Sequence of chain 1.A:
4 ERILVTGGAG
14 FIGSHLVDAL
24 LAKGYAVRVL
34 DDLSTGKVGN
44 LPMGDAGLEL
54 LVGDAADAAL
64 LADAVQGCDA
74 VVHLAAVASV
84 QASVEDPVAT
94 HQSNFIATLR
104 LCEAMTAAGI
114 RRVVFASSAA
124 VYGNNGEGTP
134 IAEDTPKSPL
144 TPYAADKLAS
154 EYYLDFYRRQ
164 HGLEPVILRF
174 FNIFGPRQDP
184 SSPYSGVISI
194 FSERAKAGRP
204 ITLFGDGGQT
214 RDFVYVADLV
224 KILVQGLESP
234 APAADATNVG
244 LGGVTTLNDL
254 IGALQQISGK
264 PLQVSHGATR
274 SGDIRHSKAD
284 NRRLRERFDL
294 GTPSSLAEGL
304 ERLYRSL

The protein below binds the small molecule below.
Small molecule (SMILES): CC(=O)N[C@H]1[C@@H](O[P](=O)(O)O[P](=O)(O)OC[C@H]2O[C@@H](n3ccc(=O)[nH]c3=O)[C@H](O)[C@@H]2O)O[C@H](CO)[C@@H](O)[C@@H]1O

Binding-site contacts:
Ligand atom C2 contacts residue VAL190 of chain 1.A at 3.9 Å (hydrophobic).
Ligand atom C4 contacts residue THR205 of chain 1.A at 3.6 Å.
Ligand atom C1B contacts residue LEU250 of chain 1.A at 3.7 Å (hydrophobic).
Ligand atom O2 contacts residue PHE207 of chain 1.A at 2.9 Å (h-bond).
Ligand atom O1A contacts residue GLY189 of chain 1.A at 3.4 Å.
Ligand atom C5 contacts residue VAL190 of chain 1.A at 3.7 Å (hydrophobic).
Ligand atom PB contacts residue ASN175 of chain 1.A at 3.7 Å.
Ligand atom C4 contacts residue PHE194 of chain 1.A at 3.8 Å (hydrophobic).
Ligand atom O3B contacts residue GLN212 of chain 1.A at 3.1 Å (h-bond).
Ligand atom O2B contacts residue ASN175 of chain 1.A at 3.0 Å (h-bond).
Ligand atom O3B contacts residue ASP276 of chain 1.A at 2.9 Å (salt-bridge).
Ligand atom N1 contacts residue VAL190 of chain 1.A at 3.6 Å.
Ligand atom C2 contacts residue THR205 of chain 1.A at 3.6 Å.
Ligand atom O4B contacts residue VAL190 of chain 1.A at 3.5 Å.
Ligand atom O2 contacts residue LEU250 of chain 1.A at 3.9 Å.
Ligand atom C2 contacts residue PHE207 of chain 1.A at 3.3 Å (hydrophobic).
Ligand atom C4B contacts residue LEU250 of chain 1.A at 3.9 Å (hydrophobic).
Ligand atom N3 contacts residue PHE207 of chain 1.A at 3.4 Å.
Ligand atom N1 contacts residue PHE207 of chain 1.A at 3.8 Å.
Ligand atom C6 contacts residue ARG273 of chain 1.A at 3.7 Å.
Ligand atom C5B contacts residue VAL190 of chain 1.A at 3.9 Å (hydrophobic).
Ligand atom O4 contacts residue PHE194 of chain 1.A at 3.7 Å.
Ligand atom C4 contacts residue PHE207 of chain 1.A at 3.7 Å (hydrophobic).
Ligand atom N3 contacts residue THR205 of chain 1.A at 2.7 Å (h-bond).
Ligand atom O1A contacts residue VAL190 of chain 1.A at 2.8 Å (h-bond).
Ligand atom C6 contacts residue VAL190 of chain 1.A at 3.5 Å (hydrophobic).
Ligand atom C3B contacts residue ASP276 of chain 1.A at 3.5 Å.
Ligand atom O3B contacts residue ARG214 of chain 1.A at 3.8 Å.
Ligand atom O2 contacts residue LEU206 of chain 1.A at 3.5 Å.
Ligand atom O2 contacts residue THR205 of chain 1.A at 3.5 Å (h-bond).
Ligand atom O2B contacts residue ARG214 of chain 1.A at 2.8 Å (salt-bridge).
Ligand atom C3B contacts residue ARG214 of chain 1.A at 3.9 Å.
Ligand atom O4 contacts residue THR205 of chain 1.A at 3.6 Å (h-bond).
Ligand atom O1B contacts residue ARG214 of chain 1.A at 3.2 Å (salt-bridge).
Ligand atom O2' contacts residue PHE207 of chain 1.A at 3.8 Å.
Ligand atom PB contacts residue ARG214 of chain 1.A at 3.7 Å.
Ligand atom O4B contacts residue LEU250 of chain 1.A at 3.3 Å.
Ligand atom O2' contacts residue ARG273 of chain 1.A at 3.5 Å.
Ligand atom N3 contacts residue PHE194 of chain 1.A at 3.6 Å.
Ligand atom O3A contacts residue ASN175 of chain 1.A at 3.3 Å (h-bond).